The protein below binds the small molecule below.
Small molecule (SMILES): O=C(CCC1CCCC1)N1CCNCC1

Sequence of chain 1.B:
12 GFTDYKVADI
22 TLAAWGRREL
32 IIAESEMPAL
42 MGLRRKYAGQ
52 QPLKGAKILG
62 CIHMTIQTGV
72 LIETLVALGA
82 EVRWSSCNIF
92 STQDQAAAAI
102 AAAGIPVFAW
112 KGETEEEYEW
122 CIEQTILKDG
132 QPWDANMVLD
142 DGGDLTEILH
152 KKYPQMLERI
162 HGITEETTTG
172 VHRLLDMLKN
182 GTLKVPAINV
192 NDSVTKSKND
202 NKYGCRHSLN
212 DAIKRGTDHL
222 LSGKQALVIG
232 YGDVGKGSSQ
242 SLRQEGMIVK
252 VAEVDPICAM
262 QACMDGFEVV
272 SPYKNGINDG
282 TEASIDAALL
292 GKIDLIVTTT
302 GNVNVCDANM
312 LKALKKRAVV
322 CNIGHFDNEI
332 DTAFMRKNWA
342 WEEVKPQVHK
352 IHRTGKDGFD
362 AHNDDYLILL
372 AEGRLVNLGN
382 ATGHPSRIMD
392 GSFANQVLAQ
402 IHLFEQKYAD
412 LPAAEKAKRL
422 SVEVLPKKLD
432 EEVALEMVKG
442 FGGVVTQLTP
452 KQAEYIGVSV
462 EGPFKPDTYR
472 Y

Binding-site contacts:
Ligand atom C10 contacts residue LEU399 of chain 1.B at 4.2 Å (hydrophobic).
Ligand atom C8 contacts residue GLU437 of chain 1.B at 3.6 Å.
Ligand atom C4 contacts residue LYS47 of chain 1.B at 4.3 Å.
Ligand atom N1 contacts residue ALA40 of chain 1.B at 3.9 Å.
Ligand atom C10 contacts residue VAL434 of chain 1.B at 3.8 Å (hydrophobic).
Ligand atom C11 contacts residue GLU433 of chain 1.B at 3.7 Å.
Ligand atom N contacts residue LEU44 of chain 1.B at 4.4 Å.
Ligand atom C1 contacts residue GLU433 of chain 1.B at 4.3 Å.
Ligand atom C6 contacts residue GLU433 of chain 1.B at 3.3 Å.
Ligand atom C5 contacts residue LYS47 of chain 1.B at 3.8 Å.
Ligand atom N1 contacts residue GLU433 of chain 1.B at 4.0 Å.
Ligand atom C9 contacts residue LEU44 of chain 1.B at 3.6 Å (hydrophobic).
Ligand atom N1 contacts residue GLU437 of chain 1.B at 4.0 Å.
Ligand atom O contacts residue LYS47 of chain 1.B at 4.1 Å.
Ligand atom C9 contacts residue GLY43 of chain 1.B at 4.5 Å.
Ligand atom N1 contacts residue LEU44 of chain 1.B at 4.2 Å.
Ligand atom C7 contacts residue GLU433 of chain 1.B at 4.4 Å.
Ligand atom C6 contacts residue LYS47 of chain 1.B at 4.4 Å.
Ligand atom C9 contacts residue ALA40 of chain 1.B at 3.2 Å (hydrophobic).
Ligand atom C9 contacts residue GLU437 of chain 1.B at 3.9 Å.
Ligand atom C8 contacts residue LEU44 of chain 1.B at 4.4 Å (hydrophobic).
Ligand atom N1 contacts residue VAL434 of chain 1.B at 3.9 Å.
Ligand atom C8 contacts residue ALA40 of chain 1.B at 4.4 Å (hydrophobic).
Ligand atom C10 contacts residue GLU433 of chain 1.B at 4.1 Å.
Ligand atom C3 contacts residue GLU433 of chain 1.B at 3.9 Å.
Ligand atom C3 contacts residue LYS47 of chain 1.B at 4.4 Å.
Ligand atom C10 contacts residue LEU44 of chain 1.B at 4.0 Å (hydrophobic).
Ligand atom C2 contacts residue GLU433 of chain 1.B at 3.2 Å.
Ligand atom C7 contacts residue LYS47 of chain 1.B at 4.3 Å.
Ligand atom C11 contacts residue LEU44 of chain 1.B at 4.3 Å (hydrophobic).
Ligand atom C5 contacts residue GLU433 of chain 1.B at 4.2 Å.